A small-molecule ligand and the protein it binds are described below.
Small molecule (SMILES): [H]/N=C(\N)N[C@H]1C=C(C(=O)O)O[C@@H]([C@H](O)[C@H](O)CO)[C@@H]1NC(C)=O

Sequence of chain 4.A:
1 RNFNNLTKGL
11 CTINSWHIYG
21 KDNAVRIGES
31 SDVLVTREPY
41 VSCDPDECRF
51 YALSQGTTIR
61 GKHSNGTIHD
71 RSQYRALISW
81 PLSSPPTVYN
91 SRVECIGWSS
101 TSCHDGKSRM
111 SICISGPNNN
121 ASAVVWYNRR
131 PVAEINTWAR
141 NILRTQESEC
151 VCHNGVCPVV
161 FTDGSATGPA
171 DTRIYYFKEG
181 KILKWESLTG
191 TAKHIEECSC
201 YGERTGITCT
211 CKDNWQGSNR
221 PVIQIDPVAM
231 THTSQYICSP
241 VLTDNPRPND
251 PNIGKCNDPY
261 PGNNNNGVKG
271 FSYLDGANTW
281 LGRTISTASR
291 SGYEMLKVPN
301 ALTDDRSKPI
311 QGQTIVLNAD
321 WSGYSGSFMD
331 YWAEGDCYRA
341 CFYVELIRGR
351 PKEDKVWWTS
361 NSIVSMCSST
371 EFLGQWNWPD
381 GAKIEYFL

Binding-site contacts:
Ligand atom C6 contacts residue GLU197 of chain 4.A at 3.6 Å.
Ligand atom O6 contacts residue TYR324 of chain 4.A at 3.3 Å (h-bond).
Ligand atom C11 contacts residue ILE142 of chain 4.A at 3.7 Å (hydrophobic).
Ligand atom O1A contacts residue TYR324 of chain 4.A at 3.5 Å (h-bond).
Ligand atom C11 contacts residue TRP98 of chain 4.A at 3.7 Å (hydrophobic).
Ligand atom CZ contacts residue TRP98 of chain 4.A at 3.3 Å (hydrophobic).
Ligand atom O9 contacts residue ARG144 of chain 4.A at 3.5 Å (salt-bridge).
Ligand atom C9 contacts residue ALA166 of chain 4.A at 3.8 Å (hydrophobic).
Ligand atom O1B contacts residue ARG37 of chain 4.A at 2.8 Å (salt-bridge).
Ligand atom O10 contacts residue ARG71 of chain 4.A at 2.9 Å (salt-bridge).
Ligand atom NH1 contacts residue TRP98 of chain 4.A at 3.0 Å (h-bond).
Ligand atom C2 contacts residue TYR324 of chain 4.A at 3.2 Å (hydrophobic).
Ligand atom NH2 contacts residue TRP98 of chain 4.A at 2.8 Å (h-bond).
Ligand atom NE contacts residue ASP70 of chain 4.A at 2.9 Å (salt-bridge).
Ligand atom C4 contacts residue ASP70 of chain 4.A at 3.7 Å.
Ligand atom O1B contacts residue ARG290 of chain 4.A at 2.9 Å (salt-bridge).
Ligand atom O9 contacts residue GLU196 of chain 4.A at 2.6 Å (salt-bridge).
Ligand atom CZ contacts residue GLU38 of chain 4.A at 3.7 Å.
Ligand atom C6 contacts residue TYR324 of chain 4.A at 3.8 Å (hydrophobic).
Ligand atom C1 contacts residue ARG290 of chain 4.A at 3.6 Å.
Ligand atom O8 contacts residue GLU197 of chain 4.A at 3.8 Å.
Ligand atom NH1 contacts residue GLU147 of chain 4.A at 3.0 Å (salt-bridge).
Ligand atom O1B contacts residue TYR324 of chain 4.A at 3.3 Å (h-bond).
Ligand atom C11 contacts residue ARG144 of chain 4.A at 3.8 Å.
Ligand atom C9 contacts residue GLU196 of chain 4.A at 3.5 Å.
Ligand atom C3 contacts residue GLU38 of chain 4.A at 3.5 Å.
Ligand atom O10 contacts residue ASP70 of chain 4.A at 3.6 Å.
Ligand atom C3 contacts residue TYR324 of chain 4.A at 3.1 Å (hydrophobic).
Ligand atom O8 contacts residue LYS212 of chain 4.A at 2.7 Å (salt-bridge).
Ligand atom C1 contacts residue TYR324 of chain 4.A at 3.1 Å (hydrophobic).
Ligand atom C8 contacts residue LYS212 of chain 4.A at 3.7 Å.
Ligand atom C3 contacts residue ASP70 of chain 4.A at 3.5 Å.
Ligand atom C8 contacts residue GLU196 of chain 4.A at 3.6 Å.
Ligand atom NE contacts residue GLU38 of chain 4.A at 3.4 Å (salt-bridge).
Ligand atom O9 contacts residue ALA166 of chain 4.A at 3.3 Å.
Ligand atom NH2 contacts residue ARG75 of chain 4.A at 3.3 Å (salt-bridge).
Ligand atom C4 contacts residue TYR324 of chain 4.A at 3.7 Å (hydrophobic).
Ligand atom O1A contacts residue ARG290 of chain 4.A at 2.8 Å (salt-bridge).
Ligand atom O8 contacts residue GLU196 of chain 4.A at 2.6 Å (salt-bridge).
Ligand atom NH2 contacts residue ASP70 of chain 4.A at 3.0 Å (salt-bridge).